Sequence of chain 1.F:
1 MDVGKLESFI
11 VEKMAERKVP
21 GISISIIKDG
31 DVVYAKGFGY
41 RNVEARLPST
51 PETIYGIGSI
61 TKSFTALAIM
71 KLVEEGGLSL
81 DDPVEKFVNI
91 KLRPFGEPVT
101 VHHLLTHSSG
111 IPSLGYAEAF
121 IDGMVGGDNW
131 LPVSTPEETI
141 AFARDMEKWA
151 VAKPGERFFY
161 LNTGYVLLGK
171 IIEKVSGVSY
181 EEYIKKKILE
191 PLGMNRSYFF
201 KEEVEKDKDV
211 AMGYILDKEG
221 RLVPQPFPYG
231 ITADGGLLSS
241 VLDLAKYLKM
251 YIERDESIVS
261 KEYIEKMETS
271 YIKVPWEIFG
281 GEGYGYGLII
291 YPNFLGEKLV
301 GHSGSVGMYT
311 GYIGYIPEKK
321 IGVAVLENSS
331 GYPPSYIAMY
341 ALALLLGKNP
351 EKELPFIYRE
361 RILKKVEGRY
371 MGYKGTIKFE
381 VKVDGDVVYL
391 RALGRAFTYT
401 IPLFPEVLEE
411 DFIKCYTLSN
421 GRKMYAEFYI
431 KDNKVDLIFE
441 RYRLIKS

Binding-site contacts:
Ligand atom C8 contacts residue LU1 of chain 1.T at 3.2 Å.
Ligand atom C14 contacts residue HIS102 of chain 1.F at 3.3 Å.
Ligand atom O6 contacts residue ASP81 of chain 1.F at 4.0 Å.
Ligand atom C7 contacts residue LU1 of chain 1.T at 2.9 Å.
Ligand atom C15 contacts residue ASP81 of chain 1.F at 4.0 Å.
Ligand atom N1 contacts residue LU1 of chain 1.T at 2.6 Å.
Ligand atom C17 contacts residue ASP81 of chain 1.F at 3.9 Å.
Ligand atom C1 contacts residue LU1 of chain 1.T at 3.6 Å.
Ligand atom C6 contacts residue LU1 of chain 1.T at 3.4 Å.
Ligand atom N4 contacts residue LU1 of chain 1.T at 2.3 Å.
Ligand atom O5 contacts residue ASP81 of chain 1.F at 2.5 Å (salt-bridge).
Ligand atom C15 contacts residue LU1 of chain 1.T at 3.1 Å.
Ligand atom O2 contacts residue LU1 of chain 1.T at 4.1 Å.
Ligand atom O5 contacts residue LU1 of chain 1.T at 2.8 Å.
Ligand atom C11 contacts residue LU1 of chain 1.T at 3.3 Å.
Ligand atom C5 contacts residue TYR271 of chain 1.F at 4.1 Å (hydrophobic).
Ligand atom C3 contacts residue LU1 of chain 1.T at 3.6 Å.
Ligand atom C9 contacts residue LU1 of chain 1.T at 3.2 Å.
Ligand atom C14 contacts residue LU1 of chain 1.T at 3.4 Å.
Ligand atom N3 contacts residue LU1 of chain 1.T at 2.8 Å.
Ligand atom C2 contacts residue LU1 of chain 1.T at 3.7 Å.
Ligand atom N2 contacts residue LU1 of chain 1.T at 2.8 Å.
Ligand atom O3 contacts residue LU1 of chain 1.T at 2.8 Å.
Ligand atom O6 contacts residue HIS102 of chain 1.F at 3.5 Å (h-bond).
Ligand atom O3 contacts residue ASP81 of chain 1.F at 3.5 Å (salt-bridge).
Ligand atom C4 contacts residue LU1 of chain 1.T at 3.6 Å.
Ligand atom C10 contacts residue LU1 of chain 1.T at 3.4 Å.
Ligand atom O6 contacts residue TYR286 of chain 1.F at 3.8 Å.
Ligand atom C5 contacts residue LU1 of chain 1.T at 3.5 Å.
Ligand atom O1 contacts residue LU1 of chain 1.T at 2.7 Å.
Ligand atom C11 contacts residue ASP81 of chain 1.F at 4.1 Å.
Ligand atom C13 contacts residue LU1 of chain 1.T at 3.3 Å.
Ligand atom C13 contacts residue HIS102 of chain 1.F at 3.8 Å.
Ligand atom O6 contacts residue LEU80 of chain 1.F at 4.0 Å.
Ligand atom O7 contacts residue LU1 of chain 1.T at 2.4 Å.
Ligand atom C16 contacts residue LU1 of chain 1.T at 3.0 Å.
Ligand atom C13 contacts residue ASP81 of chain 1.F at 3.5 Å.
Ligand atom O4 contacts residue ASP81 of chain 1.F at 3.9 Å.
Ligand atom O7 contacts residue ASP81 of chain 1.F at 2.9 Å (salt-bridge).
Ligand atom C12 contacts residue LU1 of chain 1.T at 3.5 Å.

The protein below binds the small molecule below.
Small molecule (SMILES): C[C@@H](O)CN1CCN(CC(=O)O)CCN(CC(=O)O)CCN(CC(=O)O)CC1